Sequence of chain 1.E:
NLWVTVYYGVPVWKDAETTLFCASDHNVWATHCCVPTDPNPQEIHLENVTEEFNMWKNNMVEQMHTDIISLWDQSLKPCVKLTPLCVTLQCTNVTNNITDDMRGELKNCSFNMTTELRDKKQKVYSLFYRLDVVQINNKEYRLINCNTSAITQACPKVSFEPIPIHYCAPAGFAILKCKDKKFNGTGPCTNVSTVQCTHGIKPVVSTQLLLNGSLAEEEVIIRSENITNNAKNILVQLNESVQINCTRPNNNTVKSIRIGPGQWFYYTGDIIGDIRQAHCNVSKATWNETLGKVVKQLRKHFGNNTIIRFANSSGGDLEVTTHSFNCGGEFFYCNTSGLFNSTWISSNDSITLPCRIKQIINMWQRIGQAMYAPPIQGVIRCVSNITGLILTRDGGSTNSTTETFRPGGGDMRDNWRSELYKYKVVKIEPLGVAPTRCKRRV

The protein below binds the small molecule below.
Small molecule (SMILES): CC(=O)N[C@@H]1[C@@H](O)[C@H](O)[C@@H](CO)O[C@H]1O

Binding-site contacts:
Ligand atom C8 contacts residue ASN364 of chain 1.E at 3.8 Å.
Ligand atom C3 contacts residue ASN387 of chain 1.E at 3.8 Å.
Ligand atom O5 contacts residue PRO417 of chain 1.E at 4.3 Å.
Ligand atom C8 contacts residue SER389 of chain 1.E at 3.6 Å.
Ligand atom O7 contacts residue ASN387 of chain 1.E at 3.9 Å.
Ligand atom O7 contacts residue NAG1 of chain 1.HB at 3.0 Å (h-bond).
Ligand atom C6 contacts residue SER389 of chain 1.E at 3.8 Å.
Ligand atom O5 contacts residue ASN387 of chain 1.E at 2.4 Å (h-bond).
Ligand atom C5 contacts residue ASN387 of chain 1.E at 3.7 Å.
Ligand atom O6 contacts residue SER389 of chain 1.E at 3.7 Å.
Ligand atom C2 contacts residue ASN387 of chain 1.E at 2.5 Å.
Ligand atom N2 contacts residue ASN387 of chain 1.E at 2.9 Å (h-bond).
Ligand atom C5 contacts residue SER389 of chain 1.E at 3.1 Å.
Ligand atom C8 contacts residue ASN387 of chain 1.E at 3.6 Å.
Ligand atom C8 contacts residue NAG1 of chain 1.HB at 3.2 Å.
Ligand atom C1 contacts residue ASN387 of chain 1.E at 1.4 Å.
Ligand atom C4 contacts residue ASN387 of chain 1.E at 4.2 Å.
Ligand atom O5 contacts residue SER389 of chain 1.E at 3.1 Å (h-bond).
Ligand atom C2 contacts residue SER389 of chain 1.E at 4.4 Å.
Ligand atom C4 contacts residue SER389 of chain 1.E at 4.3 Å.
Ligand atom C7 contacts residue ASN387 of chain 1.E at 3.3 Å.
Ligand atom C7 contacts residue NAG1 of chain 1.HB at 3.5 Å.
Ligand atom C1 contacts residue SER389 of chain 1.E at 3.2 Å.
Ligand atom C3 contacts residue SER389 of chain 1.E at 4.4 Å.